Binding-site contacts:
Ligand atom C3K contacts residue MET95 of chain 1.A at 3.4 Å (hydrophobic).
Ligand atom C6K contacts residue GLU64 of chain 1.A at 4.1 Å.
Ligand atom O4K contacts residue LEU76 of chain 1.A at 3.9 Å.
Ligand atom C2K contacts residue LEU76 of chain 1.A at 4.2 Å (hydrophobic).
Ligand atom C4K contacts residue MET95 of chain 1.A at 4.3 Å (hydrophobic).
Ligand atom C3K contacts residue ILE97 of chain 1.A at 4.4 Å (hydrophobic).
Ligand atom C8K contacts residue HIS75 of chain 1.A at 3.6 Å.
Ligand atom C9K contacts residue HIS75 of chain 1.A at 4.0 Å.
Ligand atom C7K contacts residue GLU64 of chain 1.A at 3.0 Å.
Ligand atom C6K contacts residue LEU76 of chain 1.A at 3.9 Å (hydrophobic).
Ligand atom O1K contacts residue SER85 of chain 1.A at 4.1 Å.
Ligand atom O1K contacts residue MET95 of chain 1.A at 4.5 Å.
Ligand atom O4K contacts residue ILE97 of chain 1.A at 3.1 Å.
Ligand atom C9K contacts residue LEU76 of chain 1.A at 4.5 Å (hydrophobic).
Ligand atom C7K contacts residue HIS75 of chain 1.A at 4.0 Å.
Ligand atom C8K contacts residue GLU64 of chain 1.A at 3.4 Å.
Ligand atom O1K contacts residue TYR84 of chain 1.A at 3.6 Å.
Ligand atom C5K contacts residue LEU76 of chain 1.A at 3.5 Å (hydrophobic).
Ligand atom C9K contacts residue TYR40 of chain 1.A at 3.8 Å (hydrophobic).
Ligand atom C4K contacts residue LEU76 of chain 1.A at 3.5 Å (hydrophobic).
Ligand atom C2K contacts residue MET95 of chain 1.A at 3.3 Å (hydrophobic).
Ligand atom C1K contacts residue LEU76 of chain 1.A at 4.2 Å (hydrophobic).
Ligand atom C11 contacts residue ILE97 of chain 1.A at 4.4 Å (hydrophobic).
Ligand atom C8K contacts residue TYR40 of chain 1.A at 3.5 Å (hydrophobic).
Ligand atom C3K contacts residue LEU76 of chain 1.A at 3.9 Å (hydrophobic).
Ligand atom C1K contacts residue MET95 of chain 1.A at 4.0 Å (hydrophobic).
Ligand atom C10 contacts residue LEU76 of chain 1.A at 3.8 Å (hydrophobic).
Ligand atom O4K contacts residue PHE52 of chain 2.A at 3.8 Å.
Ligand atom C4K contacts residue ILE97 of chain 1.A at 3.8 Å (hydrophobic).
Ligand atom C10 contacts residue MET95 of chain 1.A at 4.5 Å (hydrophobic).
Ligand atom C11 contacts residue MET95 of chain 1.A at 3.5 Å (hydrophobic).

Sequence of chain 2.A:
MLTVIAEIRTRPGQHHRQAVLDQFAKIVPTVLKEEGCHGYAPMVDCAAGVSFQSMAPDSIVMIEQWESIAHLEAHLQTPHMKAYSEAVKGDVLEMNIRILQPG

This small molecule binds to this protein.
Small molecule (SMILES): CC1=CC(=O)c2ccccc2C1=O

Sequence of chain 1.A:
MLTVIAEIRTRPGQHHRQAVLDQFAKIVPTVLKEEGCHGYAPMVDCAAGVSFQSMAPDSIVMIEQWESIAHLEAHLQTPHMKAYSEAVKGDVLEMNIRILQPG